Binding-site contacts:
Ligand atom NH1 contacts residue SER57 of chain 1.C at 2.4 Å (h-bond).
Ligand atom CD contacts residue TYR131 of chain 1.C at 4.4 Å (hydrophobic).
Ligand atom NH1 contacts residue PHE30 of chain 1.B at 4.2 Å.
Ligand atom CA contacts residue TYR131 of chain 1.C at 4.0 Å (hydrophobic).
Ligand atom O contacts residue TYR131 of chain 1.C at 3.8 Å.
Ligand atom NH2 contacts residue ALA56 of chain 1.C at 4.2 Å.
Ligand atom C contacts residue TYR131 of chain 1.C at 4.4 Å (hydrophobic).
Ligand atom C contacts residue TYR104 of chain 1.B at 4.1 Å (hydrophobic).
Ligand atom NH2 contacts residue ASN51 of chain 1.B at 3.3 Å.
Ligand atom C contacts residue ASN134 of chain 1.C at 4.0 Å.
Ligand atom CB contacts residue LEU103 of chain 1.B at 4.2 Å (hydrophobic).
Ligand atom O contacts residue GLN135 of chain 1.C at 2.9 Å (h-bond).
Ligand atom CA contacts residue TYR104 of chain 1.B at 3.9 Å (hydrophobic).
Ligand atom O contacts residue ASN134 of chain 1.C at 2.8 Å.
Ligand atom CZ contacts residue ASN51 of chain 1.B at 4.2 Å.
Ligand atom CG contacts residue GLN135 of chain 1.C at 4.2 Å.
Ligand atom NE contacts residue THR55 of chain 1.C at 4.1 Å.
Ligand atom CZ contacts residue SER57 of chain 1.C at 3.7 Å.
Ligand atom CZ contacts residue THR55 of chain 1.C at 4.4 Å.
Ligand atom N contacts residue TYR131 of chain 1.C at 2.9 Å (h-bond).
Ligand atom OXT contacts residue LEU103 of chain 1.B at 4.2 Å.
Ligand atom N contacts residue GLN135 of chain 1.C at 3.7 Å.
Ligand atom NE contacts residue TYR131 of chain 1.C at 3.5 Å (h-bond).
Ligand atom CZ contacts residue ALA56 of chain 1.C at 4.4 Å (hydrophobic).
Ligand atom NE contacts residue PHE30 of chain 1.B at 4.3 Å.
Ligand atom NH1 contacts residue ASN51 of chain 1.B at 4.1 Å.
Ligand atom CD contacts residue ARG52 of chain 1.B at 4.3 Å.
Ligand atom O contacts residue TYR104 of chain 1.B at 3.9 Å.
Ligand atom CG contacts residue THR55 of chain 1.C at 3.7 Å.
Ligand atom C contacts residue GLN135 of chain 1.C at 3.9 Å.
Ligand atom CA contacts residue LEU103 of chain 1.B at 4.3 Å (hydrophobic).
Ligand atom OXT contacts residue HIS109 of chain 1.B at 4.4 Å.
Ligand atom NH1 contacts residue ALA56 of chain 1.C at 4.0 Å.
Ligand atom CG contacts residue TYR131 of chain 1.C at 4.0 Å (hydrophobic).
Ligand atom NH1 contacts residue TYR131 of chain 1.C at 4.0 Å.
Ligand atom NE contacts residue SER57 of chain 1.C at 4.3 Å.
Ligand atom CZ contacts residue TYR131 of chain 1.C at 4.2 Å (hydrophobic).
Ligand atom CB contacts residue TYR131 of chain 1.C at 3.7 Å (hydrophobic).
Ligand atom CD contacts residue THR55 of chain 1.C at 4.2 Å.
Ligand atom OXT contacts residue TYR104 of chain 1.B at 4.0 Å.

This protein binds this small molecule.
Small molecule (SMILES): NC(=[NH2+])NCCC[C@H](N)C(=O)O

Sequence of chain 1.C:
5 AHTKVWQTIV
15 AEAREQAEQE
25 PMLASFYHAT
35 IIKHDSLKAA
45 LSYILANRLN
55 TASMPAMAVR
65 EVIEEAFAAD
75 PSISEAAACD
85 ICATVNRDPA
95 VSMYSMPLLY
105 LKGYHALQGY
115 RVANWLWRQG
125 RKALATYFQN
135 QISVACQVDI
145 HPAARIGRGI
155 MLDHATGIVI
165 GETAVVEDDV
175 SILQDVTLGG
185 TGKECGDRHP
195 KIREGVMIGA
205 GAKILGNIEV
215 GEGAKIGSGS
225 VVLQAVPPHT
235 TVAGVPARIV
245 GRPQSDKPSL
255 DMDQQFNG

Sequence of chain 1.B:
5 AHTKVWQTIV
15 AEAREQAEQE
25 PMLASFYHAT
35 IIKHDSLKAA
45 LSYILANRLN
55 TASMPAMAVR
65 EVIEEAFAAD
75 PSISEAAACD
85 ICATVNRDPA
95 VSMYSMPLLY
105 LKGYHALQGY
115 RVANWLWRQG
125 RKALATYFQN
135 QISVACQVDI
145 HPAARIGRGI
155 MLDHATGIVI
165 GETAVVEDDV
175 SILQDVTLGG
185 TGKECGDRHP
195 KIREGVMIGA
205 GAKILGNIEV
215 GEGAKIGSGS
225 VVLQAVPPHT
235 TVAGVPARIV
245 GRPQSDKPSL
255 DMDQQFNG